This small molecule binds to this protein.
Small molecule (SMILES): CCC[C@@H]1CCCCN1C(=O)c1cccc(-c2cccc(-n3ncc(C(=O)O)c3C3CC3)c2)c1F

Sequence of chain 1.A:
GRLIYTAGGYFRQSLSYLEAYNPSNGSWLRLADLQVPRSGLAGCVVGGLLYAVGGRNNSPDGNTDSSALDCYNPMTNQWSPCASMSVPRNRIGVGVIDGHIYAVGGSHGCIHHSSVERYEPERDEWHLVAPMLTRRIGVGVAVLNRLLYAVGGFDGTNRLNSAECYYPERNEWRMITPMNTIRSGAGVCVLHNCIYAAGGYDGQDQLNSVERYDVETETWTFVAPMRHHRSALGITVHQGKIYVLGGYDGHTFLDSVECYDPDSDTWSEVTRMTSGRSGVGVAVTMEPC

Binding-site contacts:
Ligand atom O12 contacts residue SER299 of chain 1.A at 2.8 Å (h-bond).
Ligand atom C20 contacts residue ALA253 of chain 1.A at 3.6 Å (hydrophobic).
Ligand atom O12 contacts residue PHE274 of chain 1.A at 3.4 Å.
Ligand atom C14 contacts residue SER299 of chain 1.A at 3.6 Å.
Ligand atom C28 contacts residue SER205 of chain 1.A at 3.1 Å.
Ligand atom C28 contacts residue ARG112 of chain 1.A at 3.8 Å.
Ligand atom C18 contacts residue ALA253 of chain 1.A at 3.8 Å (hydrophobic).
Ligand atom N26 contacts residue ARG112 of chain 1.A at 3.4 Å (salt-bridge).
Ligand atom C30 contacts residue SER205 of chain 1.A at 3.4 Å.
Ligand atom C15 contacts residue TYR31 of chain 1.A at 3.8 Å (hydrophobic).
Ligand atom O31 contacts residue TYR222 of chain 1.A at 3.9 Å.
Ligand atom O32 contacts residue SER205 of chain 1.A at 2.6 Å (h-bond).
Ligand atom C35 contacts residue SER205 of chain 1.A at 3.9 Å.
Ligand atom N27 contacts residue GLY159 of chain 1.A at 3.3 Å.
Ligand atom C30 contacts residue ARG180 of chain 1.A at 3.5 Å.
Ligand atom C23 contacts residue GLY159 of chain 1.A at 3.9 Å.
Ligand atom C24 contacts residue ARG112 of chain 1.A at 3.7 Å.
Ligand atom C29 contacts residue SER205 of chain 1.A at 3.4 Å.
Ligand atom C35 contacts residue TYR222 of chain 1.A at 3.6 Å (hydrophobic).
Ligand atom O32 contacts residue ARG180 of chain 1.A at 2.8 Å (salt-bridge).
Ligand atom C35 contacts residue SER252 of chain 1.A at 3.7 Å.
Ligand atom C36 contacts residue SER252 of chain 1.A at 3.7 Å.
Ligand atom O12 contacts residue TYR269 of chain 1.A at 3.8 Å.
Ligand atom C25 contacts residue ARG112 of chain 1.A at 3.4 Å.
Ligand atom C1 contacts residue TYR31 of chain 1.A at 3.8 Å (hydrophobic).
Ligand atom C6 contacts residue ARG112 of chain 1.A at 3.9 Å.
Ligand atom C13 contacts residue SER299 of chain 1.A at 3.5 Å.
Ligand atom C23 contacts residue ARG112 of chain 1.A at 3.8 Å.
Ligand atom C36 contacts residue ALA253 of chain 1.A at 3.9 Å (hydrophobic).
Ligand atom C14 contacts residue TYR31 of chain 1.A at 3.6 Å (hydrophobic).
Ligand atom C21 contacts residue ALA253 of chain 1.A at 3.6 Å (hydrophobic).
Ligand atom O31 contacts residue ARG180 of chain 1.A at 2.9 Å (salt-bridge).
Ligand atom F19 contacts residue ALA253 of chain 1.A at 3.3 Å.
Ligand atom C29 contacts residue ARG112 of chain 1.A at 3.7 Å.
Ligand atom C33 contacts residue ARG112 of chain 1.A at 3.5 Å.
Ligand atom C15 contacts residue SER60 of chain 1.A at 3.7 Å.
Ligand atom C8 contacts residue TYR269 of chain 1.A at 3.9 Å (hydrophobic).
Ligand atom O32 contacts residue PHE175 of chain 1.A at 3.6 Å.
Ligand atom N27 contacts residue ARG112 of chain 1.A at 3.5 Å.
Ligand atom C11 contacts residue SER299 of chain 1.A at 3.5 Å.